Sequence of chain 1.D:
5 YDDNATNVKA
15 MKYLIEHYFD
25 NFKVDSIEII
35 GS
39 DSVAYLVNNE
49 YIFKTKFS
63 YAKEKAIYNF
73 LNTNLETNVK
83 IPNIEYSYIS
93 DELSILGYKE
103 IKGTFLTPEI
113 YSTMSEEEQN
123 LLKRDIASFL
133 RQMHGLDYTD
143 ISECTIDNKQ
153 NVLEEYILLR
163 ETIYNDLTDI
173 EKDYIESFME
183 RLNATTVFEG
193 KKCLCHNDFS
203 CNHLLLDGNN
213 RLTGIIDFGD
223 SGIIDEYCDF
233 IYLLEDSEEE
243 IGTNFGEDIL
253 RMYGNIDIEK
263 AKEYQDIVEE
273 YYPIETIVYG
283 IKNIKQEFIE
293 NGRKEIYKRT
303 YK

Binding-site contacts:
Ligand atom O1B contacts residue SER40 of chain 1.D at 2.7 Å (h-bond).
Ligand atom C8 contacts residue TYR100 of chain 1.D at 3.3 Å (hydrophobic).
Ligand atom O3A contacts residue LYS52 of chain 1.D at 3.5 Å.
Ligand atom O2B contacts residue LYS52 of chain 1.D at 2.9 Å (salt-bridge).
Ligand atom O6 contacts residue ILE103 of chain 1.D at 3.0 Å (h-bond).
Ligand atom O2G contacts residue NMY1 of chain 1.S at 3.3 Å (h-bond).
Ligand atom O1A contacts residue LYS52 of chain 1.D at 2.9 Å (salt-bridge).
Ligand atom N3B contacts residue MG1 of chain 1.T at 2.9 Å.
Ligand atom PG contacts residue MG1 of chain 1.T at 2.8 Å.
Ligand atom N1 contacts residue ILE103 of chain 1.D at 2.9 Å (h-bond).
Ligand atom C2 contacts residue ILE103 of chain 1.D at 3.5 Å (hydrophobic).
Ligand atom N3B contacts residue ASP219 of chain 1.D at 3.5 Å (salt-bridge).
Ligand atom PG contacts residue NMY1 of chain 1.S at 3.4 Å.
Ligand atom O1A contacts residue ASP219 of chain 1.D at 3.4 Å.
Ligand atom PB contacts residue ASP219 of chain 1.D at 3.5 Å.
Ligand atom O2A contacts residue MG1 of chain 1.T at 1.8 Å.
Ligand atom PB contacts residue MG1 of chain 1.U at 3.5 Å.
Ligand atom O2A contacts residue HIS205 of chain 1.D at 3.4 Å (h-bond).
Ligand atom O2B contacts residue ASP219 of chain 1.D at 2.6 Å (salt-bridge).
Ligand atom O2B contacts residue MG1 of chain 1.U at 2.1 Å.
Ligand atom O3G contacts residue HIS205 of chain 1.D at 3.0 Å (h-bond).
Ligand atom O2A contacts residue ASP219 of chain 1.D at 2.8 Å (salt-bridge).
Ligand atom O6 contacts residue TYR100 of chain 1.D at 3.3 Å.
Ligand atom PA contacts residue ASP219 of chain 1.D at 3.5 Å.
Ligand atom N7 contacts residue ILE50 of chain 1.D at 3.6 Å.
Ligand atom C6 contacts residue ILE103 of chain 1.D at 3.6 Å (hydrophobic).
Ligand atom PA contacts residue MG1 of chain 1.T at 3.1 Å.
Ligand atom O1G contacts residue MG1 of chain 1.U at 2.1 Å.
Ligand atom O3A contacts residue MG1 of chain 1.T at 3.5 Å.
Ligand atom O1G contacts residue NMY1 of chain 1.S at 2.5 Å (h-bond).
Ligand atom PB contacts residue MG1 of chain 1.T at 3.6 Å.
Ligand atom O3G contacts residue ASP219 of chain 1.D at 2.8 Å (salt-bridge).
Ligand atom N7 contacts residue TYR100 of chain 1.D at 2.6 Å (h-bond).
Ligand atom O3G contacts residue MG1 of chain 1.T at 1.8 Å.
Ligand atom PG contacts residue MG1 of chain 1.U at 3.3 Å.
Ligand atom N2 contacts residue ILE103 of chain 1.D at 3.1 Å (h-bond).
Ligand atom O1G contacts residue MG1 of chain 1.T at 3.6 Å.
Ligand atom PG contacts residue ASP219 of chain 1.D at 3.2 Å.
Ligand atom O1G contacts residue ASP219 of chain 1.D at 3.0 Å (salt-bridge).
Ligand atom N3 contacts residue PHE107 of chain 1.D at 3.5 Å.

A protein and the small-molecule ligand that binds it are described below.
Small molecule (SMILES): Nc1nc2c(ncn2[C@@H]2O[C@H](CO[P](=O)(O)O[P](=O)(O)NP(=O)(O)O)[C@@H](O)[C@H]2O)c(=O)[nH]1